Sequence of chain 9.A:
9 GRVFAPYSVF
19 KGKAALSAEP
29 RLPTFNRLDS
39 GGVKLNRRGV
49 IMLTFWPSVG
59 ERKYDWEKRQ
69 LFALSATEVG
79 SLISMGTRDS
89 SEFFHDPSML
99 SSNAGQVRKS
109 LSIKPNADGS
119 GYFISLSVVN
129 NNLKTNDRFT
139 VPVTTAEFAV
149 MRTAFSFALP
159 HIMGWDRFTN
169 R

Binding-site contacts:
Ligand atom C4 contacts residue PHE18 of chain 9.A at 3.4 Å (hydrophobic).
Ligand atom C2 contacts residue PHE18 of chain 9.A at 3.5 Å (hydrophobic).
Ligand atom C4' contacts residue ASP94 of chain 13.A at 3.6 Å.
Ligand atom O2 contacts residue MET97 of chain 13.A at 3.3 Å.
Ligand atom O4 contacts residue SER16 of chain 9.A at 3.0 Å (h-bond).
Ligand atom O2 contacts residue LYS21 of chain 19.A at 3.5 Å.
Ligand atom OP1 contacts residue ALA71 of chain 13.A at 3.0 Å (h-bond).
Ligand atom O4 contacts residue LYS21 of chain 19.A at 3.4 Å (salt-bridge).
Ligand atom O2 contacts residue LEU69 of chain 13.A at 3.5 Å.
Ligand atom OP1 contacts residue LYS61 of chain 9.A at 3.0 Å.
Ligand atom O4' contacts residue ASP94 of chain 13.A at 3.3 Å (salt-bridge).
Ligand atom C1' contacts residue ASP94 of chain 13.A at 3.2 Å.
Ligand atom C7 contacts residue HIS93 of chain 13.A at 3.5 Å.
Ligand atom O3' contacts residue SER38 of chain 13.A at 3.4 Å (h-bond).
Ligand atom OP1 contacts residue LYS107 of chain 13.A at 2.8 Å (salt-bridge).
Ligand atom N3 contacts residue PHE18 of chain 9.A at 3.5 Å.
Ligand atom N3 contacts residue PHE92 of chain 13.A at 3.3 Å (h-bond).
Ligand atom C7 contacts residue SER25 of chain 9.A at 3.4 Å.
Ligand atom O3' contacts residue ALA71 of chain 13.A at 3.4 Å.
Ligand atom C6 contacts residue PHE18 of chain 9.A at 3.5 Å (hydrophobic).
Ligand atom OP1 contacts residue TYR62 of chain 9.A at 2.8 Å (h-bond).
Ligand atom O4' contacts residue MET50 of chain 13.A at 3.5 Å.
Ligand atom O4' contacts residue TRP54 of chain 9.A at 3.5 Å (h-bond).
Ligand atom C5' contacts residue TYR62 of chain 9.A at 3.2 Å (hydrophobic).
Ligand atom C1' contacts residue LEU98 of chain 13.A at 3.4 Å (hydrophobic).
Ligand atom C2 contacts residue PHE12 of chain 9.A at 3.4 Å (hydrophobic).
Ligand atom N3 contacts residue LYS21 of chain 19.A at 3.1 Å (salt-bridge).
Ligand atom C7 contacts residue LEU36 of chain 13.A at 3.4 Å (hydrophobic).
Ligand atom O4' contacts residue LEU98 of chain 13.A at 3.4 Å.
Ligand atom C5 contacts residue HIS93 of chain 13.A at 3.5 Å.
Ligand atom OP2 contacts residue LYS107 of chain 13.A at 2.6 Å (salt-bridge).
Ligand atom N3 contacts residue ARG45 of chain 13.A at 3.5 Å (salt-bridge).
Ligand atom O4' contacts residue HIS93 of chain 13.A at 3.6 Å.
Ligand atom O2 contacts residue ARG60 of chain 9.A at 3.4 Å.
Ligand atom O4' contacts residue TRP64 of chain 9.A at 3.4 Å (h-bond).
Ligand atom O2 contacts residue ASP94 of chain 13.A at 3.0 Å (salt-bridge).
Ligand atom C5 contacts residue PHE18 of chain 9.A at 3.4 Å (hydrophobic).
Ligand atom OP1 contacts residue HIS93 of chain 13.A at 2.6 Å (h-bond).
Ligand atom O2 contacts residue PHE12 of chain 9.A at 2.9 Å.
Ligand atom C6 contacts residue TRP64 of chain 9.A at 3.4 Å (hydrophobic).

Sequence of chain 13.A:
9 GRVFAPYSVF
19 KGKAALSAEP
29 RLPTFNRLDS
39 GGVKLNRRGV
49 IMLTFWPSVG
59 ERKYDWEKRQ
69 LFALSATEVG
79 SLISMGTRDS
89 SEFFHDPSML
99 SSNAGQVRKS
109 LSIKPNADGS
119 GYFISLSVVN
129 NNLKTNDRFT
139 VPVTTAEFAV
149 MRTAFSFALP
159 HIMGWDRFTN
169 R

Sequence of chain 19.A:
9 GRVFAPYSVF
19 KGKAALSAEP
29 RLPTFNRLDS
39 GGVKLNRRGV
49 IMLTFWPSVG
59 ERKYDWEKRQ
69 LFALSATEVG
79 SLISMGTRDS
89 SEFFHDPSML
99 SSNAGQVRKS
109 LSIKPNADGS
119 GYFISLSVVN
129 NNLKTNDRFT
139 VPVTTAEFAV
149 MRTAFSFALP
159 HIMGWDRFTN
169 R

The small molecule below binds the protein below.
Small molecule (SMILES): Cc1cn([C@H]2C[C@H](O[P](=O)(O)OC[C@H]3O[C@@H](n4cc(C)c(=O)[nH]c4=O)C[C@@H]3O[P](=O)(O)OC[C@H]3O[C@@H](n4cc(C)c(=O)[nH]c4=O)C[C@@H]3O[P](=O)(O)OC[C@H]3O[C@@H](n4cc(C)c(=O)[nH]c4=O)C[C@@H]3O[P](=O)(O)OC[C@H]3O[C@@H](n4cc(C)c(=O)[nH]c4=O)C[C@@H]3O[P](=O)(O)OC[C@H]3O[C@@H](n4cc(C)c(=O)[nH]c4=O)C[C@@H]3O[P](=O)(O)OC[C@H]3O[C@@H](n4cc(C)c(=O)[nH]c4=O)C[C@@H]3O[P](=O)(O)OC[C@H]3O[C@@H](n4cc(C)c(=O)[nH]c4=O)C[C@@H]3O[P](=O)(O)OC[C@H]3O[C@@H](n4cc(C)c(=O)[nH]c4=O)C[C@@H]3O)[C@@H](COP(=O)=O)O2)c(=O)[nH]c1=O